Sequence of chain 1.A:
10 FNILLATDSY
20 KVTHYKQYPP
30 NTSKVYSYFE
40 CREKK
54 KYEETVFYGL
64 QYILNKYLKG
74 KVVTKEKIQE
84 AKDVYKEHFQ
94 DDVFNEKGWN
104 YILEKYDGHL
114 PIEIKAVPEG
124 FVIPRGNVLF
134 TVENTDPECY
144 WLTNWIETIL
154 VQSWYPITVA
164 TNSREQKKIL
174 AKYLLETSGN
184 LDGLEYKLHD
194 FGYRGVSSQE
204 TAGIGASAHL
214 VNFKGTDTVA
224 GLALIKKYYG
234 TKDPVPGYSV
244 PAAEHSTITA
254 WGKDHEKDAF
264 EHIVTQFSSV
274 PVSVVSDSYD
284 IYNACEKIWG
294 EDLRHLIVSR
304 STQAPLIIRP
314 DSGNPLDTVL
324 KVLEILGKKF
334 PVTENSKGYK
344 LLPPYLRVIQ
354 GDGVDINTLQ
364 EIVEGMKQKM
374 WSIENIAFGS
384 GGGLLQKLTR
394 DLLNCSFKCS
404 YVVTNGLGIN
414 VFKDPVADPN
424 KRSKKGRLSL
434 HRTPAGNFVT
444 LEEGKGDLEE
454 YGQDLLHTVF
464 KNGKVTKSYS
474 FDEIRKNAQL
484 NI

This protein binds this small molecule.
Small molecule (SMILES): O=C(Nc1ccc(C2=NNC(=O)[C@@](c3cccc4ncccc34)(C(F)(F)F)C2)cc1)N1Cc2ccncc2C1

Binding-site contacts:
Ligand atom C30 contacts residue HIS192 of chain 1.A at 3.3 Å.
Ligand atom F18 contacts residue ILE310 of chain 1.A at 3.3 Å.
Ligand atom C39 contacts residue TYR19 of chain 1.B at 3.7 Å (hydrophobic).
Ligand atom C37 contacts residue TYR19 of chain 1.B at 3.6 Å (hydrophobic).
Ligand atom N36 contacts residue TYR19 of chain 1.B at 3.4 Å (h-bond).
Ligand atom N24 contacts residue VAL243 of chain 1.A at 3.7 Å.
Ligand atom C38 contacts residue ASP220 of chain 1.A at 3.2 Å.
Ligand atom C35 contacts residue PHE194 of chain 1.A at 3.5 Å (hydrophobic).
Ligand atom N11 contacts residue TYR189 of chain 1.A at 2.7 Å (h-bond).
Ligand atom C4 contacts residue ALA245 of chain 1.A at 3.6 Å (hydrophobic).
Ligand atom C4 contacts residue SER276 of chain 1.A at 3.6 Å.
Ligand atom C33 contacts residue TYR19 of chain 1.B at 3.6 Å (hydrophobic).
Ligand atom O5 contacts residue SER276 of chain 1.A at 2.8 Å (h-bond).
Ligand atom C25 contacts residue VAL243 of chain 1.A at 3.5 Å (hydrophobic).
Ligand atom C26 contacts residue VAL243 of chain 1.A at 3.6 Å (hydrophobic).
Ligand atom O5 contacts residue PHE194 of chain 1.A at 3.4 Å.
Ligand atom C39 contacts residue ARG312 of chain 1.A at 3.4 Å.
Ligand atom C39 contacts residue PHE194 of chain 1.A at 3.5 Å (hydrophobic).
Ligand atom N10 contacts residue TYR189 of chain 1.A at 3.4 Å (h-bond).
Ligand atom C33 contacts residue PHE194 of chain 1.A at 3.7 Å (hydrophobic).
Ligand atom C12 contacts residue TYR189 of chain 1.A at 3.7 Å (hydrophobic).
Ligand atom C4 contacts residue PHE194 of chain 1.A at 3.3 Å (hydrophobic).
Ligand atom O13 contacts residue TYR189 of chain 1.A at 3.6 Å.
Ligand atom C7 contacts residue ILE352 of chain 1.A at 3.5 Å (hydrophobic).
Ligand atom C33 contacts residue ASP220 of chain 1.A at 3.5 Å.
Ligand atom C38 contacts residue TYR19 of chain 1.B at 3.5 Å (hydrophobic).
Ligand atom C32 contacts residue ASP220 of chain 1.A at 3.2 Å.
Ligand atom C34 contacts residue TYR19 of chain 1.B at 3.5 Å (hydrophobic).
Ligand atom C22 contacts residue PRO274 of chain 1.A at 3.7 Å (hydrophobic).
Ligand atom C32 contacts residue TYR19 of chain 1.B at 3.7 Å (hydrophobic).
Ligand atom N36 contacts residue ARG197 of chain 1.A at 3.4 Å (salt-bridge).
Ligand atom C1 contacts residue HIS192 of chain 1.A at 3.4 Å.
Ligand atom C34 contacts residue PHE194 of chain 1.A at 3.4 Å (hydrophobic).
Ligand atom N31 contacts residue PHE194 of chain 1.A at 3.3 Å.
Ligand atom C37 contacts residue ARG197 of chain 1.A at 3.5 Å.
Ligand atom F18 contacts residue PRO308 of chain 1.A at 3.7 Å.
Ligand atom C35 contacts residue TYR19 of chain 1.B at 3.5 Å (hydrophobic).
Ligand atom C6 contacts residue ILE352 of chain 1.A at 3.6 Å (hydrophobic).
Ligand atom C32 contacts residue PHE194 of chain 1.A at 3.7 Å (hydrophobic).
Ligand atom C6 contacts residue SER276 of chain 1.A at 3.5 Å.

Sequence of chain 1.B:
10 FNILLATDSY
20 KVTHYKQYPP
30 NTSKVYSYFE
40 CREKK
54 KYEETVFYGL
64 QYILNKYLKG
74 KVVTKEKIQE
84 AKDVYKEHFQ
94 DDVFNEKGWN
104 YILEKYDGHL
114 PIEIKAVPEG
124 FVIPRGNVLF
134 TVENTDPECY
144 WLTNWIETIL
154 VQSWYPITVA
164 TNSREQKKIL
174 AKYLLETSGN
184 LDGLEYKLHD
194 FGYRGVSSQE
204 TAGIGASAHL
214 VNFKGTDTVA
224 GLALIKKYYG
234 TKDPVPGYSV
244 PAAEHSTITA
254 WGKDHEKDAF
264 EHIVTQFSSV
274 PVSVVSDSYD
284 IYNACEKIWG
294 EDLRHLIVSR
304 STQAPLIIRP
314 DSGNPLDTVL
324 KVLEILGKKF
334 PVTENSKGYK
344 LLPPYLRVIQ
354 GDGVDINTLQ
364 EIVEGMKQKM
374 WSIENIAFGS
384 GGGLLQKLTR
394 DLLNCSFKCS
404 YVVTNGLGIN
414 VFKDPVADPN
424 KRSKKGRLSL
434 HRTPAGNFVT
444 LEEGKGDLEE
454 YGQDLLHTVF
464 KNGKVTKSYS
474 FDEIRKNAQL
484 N